Binding-site contacts:
Ligand atom C18 contacts residue TYR112 of chain 29.B at 3.7 Å (hydrophobic).
Ligand atom C2 contacts residue TYR159 of chain 29.B at 3.5 Å (hydrophobic).
Ligand atom O23 contacts residue TYR112 of chain 29.B at 3.5 Å.
Ligand atom C10 contacts residue ILE110 of chain 29.B at 3.5 Å (hydrophobic).
Ligand atom C21 contacts residue PHE237 of chain 29.B at 3.7 Å (hydrophobic).
Ligand atom C21 contacts residue TYR112 of chain 29.B at 3.3 Å (hydrophobic).
Ligand atom C19 contacts residue TYR205 of chain 29.B at 3.7 Å (hydrophobic).
Ligand atom C7 contacts residue VAL196 of chain 29.B at 3.6 Å (hydrophobic).
Ligand atom N3 contacts residue TYR159 of chain 29.B at 3.9 Å.
Ligand atom C12 contacts residue PHE237 of chain 29.B at 3.5 Å (hydrophobic).
Ligand atom O23 contacts residue PHE237 of chain 29.B at 3.8 Å.
Ligand atom C17 contacts residue PHE237 of chain 29.B at 3.7 Å (hydrophobic).
Ligand atom C11 contacts residue ILE110 of chain 29.B at 3.6 Å (hydrophobic).
Ligand atom C3 contacts residue TYR159 of chain 29.B at 3.6 Å (hydrophobic).
Ligand atom N3 contacts residue LEU240 of chain 29.B at 3.5 Å.
Ligand atom C10 contacts residue MET132 of chain 29.B at 3.3 Å (hydrophobic).
Ligand atom N3 contacts residue ILE194 of chain 29.B at 3.6 Å.
Ligand atom C4 contacts residue TYR159 of chain 29.B at 3.5 Å (hydrophobic).
Ligand atom C13 contacts residue MET132 of chain 29.B at 3.8 Å (hydrophobic).
Ligand atom C13 contacts residue VAL199 of chain 29.B at 3.7 Å (hydrophobic).
Ligand atom C2 contacts residue ILE194 of chain 29.B at 3.5 Å (hydrophobic).
Ligand atom N6 contacts residue VAL196 of chain 29.B at 3.9 Å.
Ligand atom C8 contacts residue VAL196 of chain 29.B at 3.6 Å (hydrophobic).
Ligand atom C20 contacts residue TYR205 of chain 29.B at 3.5 Å (hydrophobic).
Ligand atom O22 contacts residue TYR205 of chain 29.B at 3.8 Å.
Ligand atom C5 contacts residue VAL196 of chain 29.B at 3.8 Å (hydrophobic).
Ligand atom C25 contacts residue ASP236 of chain 29.B at 3.5 Å.
Ligand atom C17 contacts residue TYR112 of chain 29.B at 3.8 Å (hydrophobic).
Ligand atom N4 contacts residue LEU134 of chain 29.B at 3.7 Å.
Ligand atom O22 contacts residue TYR112 of chain 29.B at 3.5 Å.
Ligand atom C8 contacts residue VAL199 of chain 29.B at 3.7 Å (hydrophobic).
Ligand atom C7 contacts residue TYR159 of chain 29.B at 3.7 Å (hydrophobic).
Ligand atom C4 contacts residue VAL196 of chain 29.B at 3.9 Å (hydrophobic).
Ligand atom C25 contacts residue SER206 of chain 29.B at 3.8 Å.
Ligand atom C11 contacts residue LEU134 of chain 29.B at 3.8 Å (hydrophobic).
Ligand atom C3 contacts residue ALA24 of chain 29.D at 3.5 Å (hydrophobic).
Ligand atom C18 contacts residue PHE237 of chain 29.B at 3.6 Å (hydrophobic).
Ligand atom O14 contacts residue MET132 of chain 29.B at 3.4 Å.
Ligand atom C1 contacts residue PRO181 of chain 29.B at 3.7 Å (hydrophobic).
Ligand atom N4 contacts residue LEU240 of chain 29.B at 3.6 Å.

Sequence of chain 29.B:
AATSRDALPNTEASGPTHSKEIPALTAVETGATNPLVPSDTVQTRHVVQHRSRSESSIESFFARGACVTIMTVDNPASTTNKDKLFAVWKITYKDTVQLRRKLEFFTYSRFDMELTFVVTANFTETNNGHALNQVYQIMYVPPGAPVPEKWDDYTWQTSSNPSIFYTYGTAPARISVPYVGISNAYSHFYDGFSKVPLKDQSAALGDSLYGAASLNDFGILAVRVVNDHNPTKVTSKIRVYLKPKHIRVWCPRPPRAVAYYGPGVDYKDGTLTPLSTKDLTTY

Sequence of chain 29.D:
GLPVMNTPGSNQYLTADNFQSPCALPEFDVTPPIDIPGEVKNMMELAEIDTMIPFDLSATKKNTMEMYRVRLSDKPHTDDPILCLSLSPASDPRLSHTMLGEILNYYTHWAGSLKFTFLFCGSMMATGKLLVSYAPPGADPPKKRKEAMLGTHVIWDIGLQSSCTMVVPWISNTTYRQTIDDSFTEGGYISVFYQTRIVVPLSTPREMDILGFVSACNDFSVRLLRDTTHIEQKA

This protein binds this small molecule.
Small molecule (SMILES): CCOC(=O)c1ccc(OCCC2CCN(c3ccc(C)nn3)CC2)cc1